A protein and the small-molecule ligand that binds it are described below.
Small molecule (SMILES): COc1ccc(CC[C@H]2OC(=O)[C@@H]3CCCCN3C(=O)[C@@H](C3CCCCC3)NC(=O)C(C)(C)N(C)C(=O)COc3cccc2c3)cc1OC

Sequence of chain 1.A:
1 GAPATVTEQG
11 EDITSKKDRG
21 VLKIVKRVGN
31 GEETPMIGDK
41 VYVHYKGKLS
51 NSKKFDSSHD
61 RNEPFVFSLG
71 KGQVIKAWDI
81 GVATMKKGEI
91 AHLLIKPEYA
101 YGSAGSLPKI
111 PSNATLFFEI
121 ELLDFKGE

Binding-site contacts:
Ligand atom CBW contacts residue SER58 of chain 1.A at 3.7 Å.
Ligand atom OAH contacts residue ILE75 of chain 1.A at 3.8 Å.
Ligand atom CBD contacts residue PHE65 of chain 1.A at 3.9 Å (hydrophobic).
Ligand atom OBI contacts residue TYR101 of chain 1.A at 2.6 Å (h-bond).
Ligand atom CBV contacts residue TYR45 of chain 1.A at 3.8 Å (hydrophobic).
Ligand atom CAJ contacts residue ILE75 of chain 1.A at 3.9 Å (hydrophobic).
Ligand atom CAI contacts residue VAL74 of chain 1.A at 3.3 Å (hydrophobic).
Ligand atom CAT contacts residue GLN73 of chain 1.A at 3.4 Å.
Ligand atom C contacts residue TYR101 of chain 1.A at 3.7 Å (hydrophobic).
Ligand atom CAR contacts residue PHE65 of chain 1.A at 3.6 Å (hydrophobic).
Ligand atom CBD contacts residue TYR45 of chain 1.A at 3.6 Å (hydrophobic).
Ligand atom CBD contacts residue TRP78 of chain 1.A at 3.9 Å (hydrophobic).
Ligand atom OBT contacts residue TYR45 of chain 1.A at 2.8 Å (h-bond).
Ligand atom CBK contacts residue TYR45 of chain 1.A at 3.6 Å (hydrophobic).
Ligand atom CAA contacts residue VAL74 of chain 1.A at 3.8 Å (hydrophobic).
Ligand atom CBE contacts residue TYR45 of chain 1.A at 3.8 Å (hydrophobic).
Ligand atom CBG contacts residue TYR101 of chain 1.A at 3.4 Å (hydrophobic).
Ligand atom OAO contacts residue TYR101 of chain 1.A at 3.2 Å (h-bond).
Ligand atom CAI contacts residue GLY72 of chain 1.A at 3.2 Å.
Ligand atom OBI contacts residue PHE118 of chain 1.A at 3.8 Å.
Ligand atom CBO contacts residue GLY47 of chain 1.A at 3.9 Å.
Ligand atom OAX contacts residue TYR45 of chain 1.A at 3.3 Å (h-bond).
Ligand atom CAJ contacts residue ALA100 of chain 1.A at 3.6 Å (hydrophobic).
Ligand atom CAL contacts residue TYR101 of chain 1.A at 3.3 Å (hydrophobic).
Ligand atom CBC contacts residue TRP78 of chain 1.A at 3.6 Å (hydrophobic).
Ligand atom CBM contacts residue PHE118 of chain 1.A at 3.6 Å (hydrophobic).
Ligand atom CAS contacts residue PHE65 of chain 1.A at 3.6 Å (hydrophobic).
Ligand atom CAF contacts residue VAL74 of chain 1.A at 3.7 Å (hydrophobic).
Ligand atom CAS contacts residue GLN73 of chain 1.A at 3.8 Å.
Ligand atom CBN contacts residue LYS48 of chain 1.A at 3.8 Å.
Ligand atom CAE contacts residue GLN73 of chain 1.A at 3.6 Å.
Ligand atom CB contacts residue TRP78 of chain 1.A at 3.4 Å (hydrophobic).
Ligand atom CAF contacts residue GLN73 of chain 1.A at 3.7 Å.
Ligand atom O contacts residue ILE75 of chain 1.A at 3.0 Å (h-bond).
Ligand atom CAJ contacts residue TYR101 of chain 1.A at 3.5 Å (hydrophobic).
Ligand atom CBO contacts residue LYS48 of chain 1.A at 3.7 Å.
Ligand atom OAG contacts residue VAL74 of chain 1.A at 3.6 Å (h-bond).
Ligand atom O contacts residue VAL74 of chain 1.A at 3.5 Å.
Ligand atom CAM contacts residue TYR101 of chain 1.A at 3.8 Å (hydrophobic).
Ligand atom CBC contacts residue PHE65 of chain 1.A at 3.6 Å (hydrophobic).